Binding-site contacts:
Ligand atom C21 contacts residue VAL25 of chain 2.A at 3.7 Å (hydrophobic).
Ligand atom C05 contacts residue GLY91 of chain 2.A at 3.7 Å.
Ligand atom C24 contacts residue GLY20 of chain 2.A at 3.6 Å.
Ligand atom S02 contacts residue GLY91 of chain 2.A at 3.5 Å (h-bond).
Ligand atom O04 contacts residue CYS90 of chain 2.A at 3.5 Å (h-bond).
Ligand atom C25 contacts residue VAL25 of chain 2.A at 3.8 Å (hydrophobic).
Ligand atom O04 contacts residue GLN27 of chain 2.A at 2.8 Å (h-bond).
Ligand atom N17 contacts residue ILE149 of chain 2.A at 3.6 Å.
Ligand atom C29 contacts residue GLY91 of chain 2.A at 3.6 Å.
Ligand atom N11 contacts residue CYS90 of chain 2.A at 3.7 Å.
Ligand atom N11 contacts residue LEU140 of chain 2.A at 3.6 Å.
Ligand atom N11 contacts residue GLU89 of chain 2.A at 3.6 Å (salt-bridge).
Ligand atom C09 contacts residue LEU140 of chain 2.A at 3.7 Å (hydrophobic).
Ligand atom C10 contacts residue LEU140 of chain 2.A at 3.8 Å (hydrophobic).
Ligand atom N01 contacts residue LYS15 of chain 4.A at 3.8 Å.
Ligand atom C26 contacts residue VAL25 of chain 2.A at 3.7 Å (hydrophobic).
Ligand atom N11 contacts residue GLY91 of chain 2.A at 3.0 Å (h-bond).
Ligand atom N01 contacts residue ASN92 of chain 2.A at 2.7 Å (h-bond).
Ligand atom C26 contacts residue LYS39 of chain 2.A at 3.4 Å.
Ligand atom O04 contacts residue GLY91 of chain 2.A at 3.8 Å.
Ligand atom N01 contacts residue GLY91 of chain 2.A at 2.8 Å (h-bond).
Ligand atom C24 contacts residue SER19 of chain 2.A at 3.6 Å.
Ligand atom C08 contacts residue LEU140 of chain 2.A at 3.4 Å (hydrophobic).
Ligand atom N12 contacts residue ALA37 of chain 2.A at 3.4 Å.
Ligand atom N12 contacts residue LEU140 of chain 2.A at 3.6 Å.
Ligand atom C29 contacts residue ILE17 of chain 2.A at 3.7 Å (hydrophobic).
Ligand atom N12 contacts residue GLY91 of chain 2.A at 3.7 Å.
Ligand atom C14 contacts residue MET88 of chain 2.A at 3.7 Å (hydrophobic).
Ligand atom C20 contacts residue LYS39 of chain 2.A at 3.8 Å.
Ligand atom O03 contacts residue LYS15 of chain 4.A at 3.7 Å.
Ligand atom C18 contacts residue ILE149 of chain 2.A at 3.7 Å (hydrophobic).
Ligand atom O19 contacts residue LYS39 of chain 2.A at 3.3 Å (salt-bridge).
Ligand atom O19 contacts residue EDO1 of chain 2.I at 3.4 Å.
Ligand atom C06 contacts residue ASN92 of chain 2.A at 3.8 Å.
Ligand atom S02 contacts residue ASN92 of chain 2.A at 3.8 Å.
Ligand atom C25 contacts residue SER23 of chain 2.A at 3.8 Å.
Ligand atom N12 contacts residue GLU89 of chain 2.A at 2.8 Å (salt-bridge).
Ligand atom N11 contacts residue ALA37 of chain 2.A at 3.8 Å.
Ligand atom C06 contacts residue ILE17 of chain 2.A at 3.8 Å (hydrophobic).
Ligand atom C07 contacts residue ILE17 of chain 2.A at 3.7 Å (hydrophobic).

Sequence of chain 2.A:
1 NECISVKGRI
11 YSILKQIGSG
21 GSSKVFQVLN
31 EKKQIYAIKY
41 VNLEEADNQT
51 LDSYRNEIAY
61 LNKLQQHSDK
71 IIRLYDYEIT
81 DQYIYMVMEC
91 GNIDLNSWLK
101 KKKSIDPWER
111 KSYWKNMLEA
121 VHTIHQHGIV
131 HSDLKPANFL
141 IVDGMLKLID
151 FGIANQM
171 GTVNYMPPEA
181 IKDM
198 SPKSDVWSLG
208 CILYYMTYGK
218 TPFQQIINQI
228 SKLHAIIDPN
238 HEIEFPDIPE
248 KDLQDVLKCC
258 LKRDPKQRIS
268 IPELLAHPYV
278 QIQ

Sequence of chain 4.A:
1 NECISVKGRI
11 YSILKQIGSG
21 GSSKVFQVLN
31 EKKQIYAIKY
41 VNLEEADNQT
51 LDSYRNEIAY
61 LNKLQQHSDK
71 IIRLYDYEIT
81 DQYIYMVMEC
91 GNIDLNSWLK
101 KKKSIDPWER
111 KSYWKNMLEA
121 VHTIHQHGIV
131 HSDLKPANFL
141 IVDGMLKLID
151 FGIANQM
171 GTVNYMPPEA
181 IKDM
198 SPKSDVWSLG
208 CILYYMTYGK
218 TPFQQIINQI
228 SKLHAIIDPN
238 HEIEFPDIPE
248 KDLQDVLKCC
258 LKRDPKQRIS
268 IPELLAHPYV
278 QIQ

This protein binds this small molecule.
Small molecule (SMILES): NS(=O)(=O)c1cccc(-c2[nH]nc3ccc(NC(=O)Cc4ccccc4)cc23)c1